This protein binds this small molecule.
Small molecule (SMILES): Cc1cn([C@H]2C[C@H](O[P](=O)(O)OC[C@H]3O[C@@H](n4ccc(N)nc4=O)C[C@@H]3O[P](=O)(O)OC[C@H]3O[C@@H](n4cnc5c(=O)nc(N)[nH]c54)C[C@@H]3O[P](=O)(O)OC[C@H]3O[C@@H](n4cnc5c(=O)nc(N)[nH]c54)C[C@@H]3O)[C@@H](CO[P](=O)(O)O[C@H]3C[C@H](n4cnc5c(=O)nc(N)[nH]c54)O[C@@H]3COP(=O)(O)O)O2)c(=O)[nH]c1=O

Sequence of chain 1.A:
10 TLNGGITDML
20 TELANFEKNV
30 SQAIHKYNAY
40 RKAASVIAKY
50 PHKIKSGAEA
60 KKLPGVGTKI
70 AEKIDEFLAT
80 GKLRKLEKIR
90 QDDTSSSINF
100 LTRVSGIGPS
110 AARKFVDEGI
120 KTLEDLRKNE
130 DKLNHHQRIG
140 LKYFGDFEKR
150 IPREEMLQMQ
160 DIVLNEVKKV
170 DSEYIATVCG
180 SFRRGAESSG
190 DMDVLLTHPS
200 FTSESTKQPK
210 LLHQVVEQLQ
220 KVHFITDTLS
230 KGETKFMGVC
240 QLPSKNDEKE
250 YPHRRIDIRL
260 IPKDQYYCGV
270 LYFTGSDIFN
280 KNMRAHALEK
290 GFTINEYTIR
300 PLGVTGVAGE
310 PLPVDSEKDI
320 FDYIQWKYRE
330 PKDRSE

Binding-site contacts:
Ligand atom OP2 contacts residue THR67 of chain 1.A at 3.5 Å (h-bond).
Ligand atom OP3 contacts residue LYS35 of chain 1.A at 2.5 Å (salt-bridge).
Ligand atom OP1 contacts residue PRO63 of chain 1.A at 3.5 Å.
Ligand atom OP1 contacts residue THR67 of chain 1.A at 3.5 Å (h-bond).
Ligand atom C3' contacts residue GLY66 of chain 1.A at 3.7 Å.
Ligand atom OP1 contacts residue LYS68 of chain 1.A at 3.6 Å (salt-bridge).
Ligand atom O5' contacts residue LYS35 of chain 1.A at 3.8 Å.
Ligand atom O5' contacts residue GLY66 of chain 1.A at 3.5 Å.
Ligand atom OP1 contacts residue LYS68 of chain 1.A at 3.6 Å.
Ligand atom OP1 contacts residue GLY66 of chain 1.A at 2.9 Å (h-bond).
Ligand atom N7 contacts residue LYS35 of chain 1.A at 3.9 Å.
Ligand atom O3' contacts residue ILE69 of chain 1.A at 3.6 Å.
Ligand atom P contacts residue ILE69 of chain 1.A at 3.9 Å.
Ligand atom C8 contacts residue LYS35 of chain 1.A at 3.9 Å.
Ligand atom P contacts residue THR67 of chain 1.A at 3.9 Å.
Ligand atom O3' contacts residue LYS68 of chain 1.A at 3.6 Å.
Ligand atom O3' contacts residue GLY64 of chain 1.A at 3.5 Å.
Ligand atom C4' contacts residue TYR39 of chain 1.A at 3.9 Å (hydrophobic).
Ligand atom OP1 contacts residue LEU62 of chain 1.A at 3.7 Å.
Ligand atom OP1 contacts residue NA1 of chain 1.I at 3.5 Å (h-bond).
Ligand atom P contacts residue GLY64 of chain 1.A at 3.8 Å.
Ligand atom OP2 contacts residue LYS68 of chain 1.A at 3.1 Å (salt-bridge).
Ligand atom P contacts residue LYS68 of chain 1.A at 3.7 Å.
Ligand atom C5' contacts residue GLY64 of chain 1.A at 3.4 Å.
Ligand atom C5' contacts residue GLY66 of chain 1.A at 3.6 Å.
Ligand atom P contacts residue GLY66 of chain 1.A at 3.7 Å.
Ligand atom O4' contacts residue ALA38 of chain 1.A at 3.5 Å.
Ligand atom O6 contacts residue HIS34 of chain 1.A at 3.9 Å.
Ligand atom OP2 contacts residue LYS68 of chain 1.A at 3.9 Å.
Ligand atom C5' contacts residue TYR39 of chain 1.A at 3.3 Å (hydrophobic).
Ligand atom C4' contacts residue GLY64 of chain 1.A at 3.5 Å.
Ligand atom N3 contacts residue ALA38 of chain 1.A at 3.8 Å.
Ligand atom OP1 contacts residue ILE69 of chain 1.A at 3.0 Å (h-bond).
Ligand atom OP2 contacts residue LYS35 of chain 1.A at 3.0 Å (salt-bridge).
Ligand atom OP1 contacts residue VAL65 of chain 1.A at 3.4 Å (h-bond).
Ligand atom P contacts residue LYS35 of chain 1.A at 3.3 Å.
Ligand atom C3' contacts residue LYS68 of chain 1.A at 3.6 Å.
Ligand atom OP1 contacts residue GLY64 of chain 1.A at 2.8 Å (h-bond).
Ligand atom OP2 contacts residue VAL65 of chain 1.A at 3.8 Å.
Ligand atom OP2 contacts residue GLY66 of chain 1.A at 3.7 Å.